Binding-site contacts:
Ligand atom C8 contacts residue LEU36 of chain 1.A at 3.0 Å (hydrophobic).
Ligand atom C14 contacts residue THR209 of chain 1.A at 3.6 Å.
Ligand atom F8 contacts residue LEU205 of chain 1.A at 3.2 Å.
Ligand atom C9 contacts residue GLY40 of chain 1.A at 3.6 Å.
Ligand atom C8 contacts residue GLY40 of chain 1.A at 3.8 Å.
Ligand atom N1 contacts residue LEU39 of chain 1.A at 3.8 Å.
Ligand atom F2 contacts residue MET119 of chain 1.A at 3.6 Å.
Ligand atom C2 contacts residue ARG84 of chain 1.A at 3.8 Å.
Ligand atom C4 contacts residue MET77 of chain 1.A at 3.8 Å (hydrophobic).
Ligand atom F6 contacts residue THR209 of chain 1.A at 3.6 Å.
Ligand atom C3 contacts residue MET77 of chain 1.A at 3.5 Å (hydrophobic).
Ligand atom C3 contacts residue MET81 of chain 1.A at 3.7 Å (hydrophobic).
Ligand atom F4 contacts residue ASN37 of chain 1.A at 2.8 Å.
Ligand atom F7 contacts residue THR209 of chain 1.A at 2.9 Å.
Ligand atom F2 contacts residue VAL78 of chain 1.A at 3.2 Å.
Ligand atom N1 contacts residue GLN43 of chain 1.A at 2.6 Å (h-bond).
Ligand atom O21 contacts residue ARG84 of chain 1.A at 2.6 Å (salt-bridge).
Ligand atom F9 contacts residue LEU36 of chain 1.A at 3.2 Å.
Ligand atom C9 contacts residue GLN43 of chain 1.A at 3.4 Å.
Ligand atom F6 contacts residue MET74 of chain 1.A at 3.6 Å.
Ligand atom F7 contacts residue PHE208 of chain 1.A at 3.2 Å.
Ligand atom O21 contacts residue GLN43 of chain 1.A at 2.9 Å (h-bond).
Ligand atom F9 contacts residue LEU33 of chain 1.A at 3.4 Å.
Ligand atom C15 contacts residue ASN37 of chain 1.A at 3.6 Å.
Ligand atom F1 contacts residue MET74 of chain 1.A at 3.4 Å.
Ligand atom F2 contacts residue MET81 of chain 1.A at 3.7 Å.
Ligand atom F3 contacts residue PHE96 of chain 1.A at 3.6 Å.
Ligand atom C3 contacts residue PHE96 of chain 1.A at 3.8 Å (hydrophobic).
Ligand atom F3 contacts residue MET119 of chain 1.A at 3.7 Å.
Ligand atom F1 contacts residue LEU205 of chain 1.A at 3.5 Å.
Ligand atom F5 contacts residue TRP73 of chain 1.A at 3.7 Å.
Ligand atom C9 contacts residue LEU36 of chain 1.A at 3.3 Å (hydrophobic).
Ligand atom C10 contacts residue GLN43 of chain 1.A at 3.3 Å.
Ligand atom F4 contacts residue PHE223 of chain 1.A at 3.8 Å.
Ligand atom F8 contacts residue MET112 of chain 1.A at 3.3 Å.
Ligand atom F3 contacts residue LEU205 of chain 1.A at 3.8 Å.
Ligand atom F1 contacts residue VAL78 of chain 1.A at 3.5 Å.
Ligand atom C12 contacts residue ASN37 of chain 1.A at 3.0 Å.
Ligand atom O21 contacts residue MET81 of chain 1.A at 3.7 Å.
Ligand atom C2 contacts residue GLN43 of chain 1.A at 3.5 Å.

The protein below binds the small molecule below.
Small molecule (SMILES): O=c1cc(C(F)(F)F)c2cc(N(CC(F)(F)F)CC(F)(F)F)ccc2[nH]1

Sequence of chain 1.A:
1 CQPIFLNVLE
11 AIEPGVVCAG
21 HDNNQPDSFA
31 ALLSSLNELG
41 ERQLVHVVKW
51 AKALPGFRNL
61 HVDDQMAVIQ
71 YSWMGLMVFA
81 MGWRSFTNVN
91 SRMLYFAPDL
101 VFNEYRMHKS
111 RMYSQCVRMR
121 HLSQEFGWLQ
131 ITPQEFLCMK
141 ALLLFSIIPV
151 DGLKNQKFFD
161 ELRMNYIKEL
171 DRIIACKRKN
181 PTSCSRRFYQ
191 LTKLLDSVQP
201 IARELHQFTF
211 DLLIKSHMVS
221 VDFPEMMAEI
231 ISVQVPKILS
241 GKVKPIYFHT